Binding-site contacts:
Ligand atom NE2 contacts residue TYR325 of chain 1.Q at 3.5 Å.
Ligand atom C contacts residue ARG367 of chain 1.Q at 3.5 Å.
Ligand atom CG contacts residue PRO365 of chain 1.Q at 3.5 Å (hydrophobic).
Ligand atom CG contacts residue HIS176 of chain 1.Q at 3.6 Å.
Ligand atom CLE1 contacts residue THR173 of chain 1.Q at 3.2 Å.
Ligand atom CB contacts residue PRO365 of chain 1.Q at 3.5 Å (hydrophobic).
Ligand atom N contacts residue MET364 of chain 1.Q at 3.7 Å.
Ligand atom CA contacts residue GLY175 of chain 1.Q at 3.6 Å.
Ligand atom CB contacts residue GLY175 of chain 1.Q at 3.4 Å.
Ligand atom N contacts residue PRO365 of chain 1.Q at 3.0 Å (h-bond).
Ligand atom CA contacts residue PRO365 of chain 1.Q at 3.7 Å (hydrophobic).
Ligand atom CLE1 contacts residue GLY175 of chain 1.Q at 3.6 Å.
Ligand atom CB contacts residue MET364 of chain 1.Q at 3.7 Å (hydrophobic).
Ligand atom CLZ contacts residue PRO244 of chain 1.Q at 3.7 Å.
Ligand atom CD2 contacts residue ASN346 of chain 1.Q at 3.7 Å.
Ligand atom OE1 contacts residue MET364 of chain 1.Q at 3.0 Å (h-bond).
Ligand atom NE2 contacts residue MET366 of chain 1.Q at 3.5 Å.
Ligand atom CLZ contacts residue TYR246 of chain 1.Q at 3.6 Å.
Ligand atom CG contacts residue GLY175 of chain 1.Q at 3.7 Å.
Ligand atom O contacts residue MET366 of chain 1.Q at 3.3 Å.
Ligand atom CD2 contacts residue MET364 of chain 1.Q at 3.7 Å (hydrophobic).
Ligand atom O contacts residue ARG367 of chain 1.Q at 2.8 Å (salt-bridge).
Ligand atom CE2 contacts residue VAL249 of chain 1.Q at 3.5 Å (hydrophobic).
Ligand atom C contacts residue GLY175 of chain 1.Q at 3.6 Å.
Ligand atom CZ contacts residue PRO244 of chain 1.Q at 3.7 Å (hydrophobic).
Ligand atom CD1 contacts residue THR173 of chain 1.Q at 3.4 Å.
Ligand atom O contacts residue MET364 of chain 1.Q at 3.4 Å.
Ligand atom CZ contacts residue ASN346 of chain 1.Q at 3.5 Å.
Ligand atom OE1 contacts residue PRO365 of chain 1.Q at 3.5 Å (h-bond).
Ligand atom CLZ contacts residue VAL249 of chain 1.Q at 3.7 Å.
Ligand atom O contacts residue HIS176 of chain 1.Q at 3.6 Å.
Ligand atom O contacts residue VAL249 of chain 1.Q at 3.3 Å.
Ligand atom CD2 contacts residue VAL249 of chain 1.Q at 3.7 Å (hydrophobic).
Ligand atom CE2 contacts residue ASN346 of chain 1.Q at 3.5 Å.
Ligand atom CD1 contacts residue ARG177 of chain 1.Q at 3.7 Å.
Ligand atom C contacts residue MET364 of chain 1.Q at 3.7 Å (hydrophobic).
Ligand atom OD1 contacts residue HIS176 of chain 1.Q at 3.3 Å.
Ligand atom O contacts residue MET364 of chain 1.Q at 3.4 Å.
Ligand atom CA contacts residue GLY175 of chain 1.Q at 3.5 Å.
Ligand atom N contacts residue GLY175 of chain 1.Q at 2.7 Å (h-bond).

Sequence of chain 1.Q:
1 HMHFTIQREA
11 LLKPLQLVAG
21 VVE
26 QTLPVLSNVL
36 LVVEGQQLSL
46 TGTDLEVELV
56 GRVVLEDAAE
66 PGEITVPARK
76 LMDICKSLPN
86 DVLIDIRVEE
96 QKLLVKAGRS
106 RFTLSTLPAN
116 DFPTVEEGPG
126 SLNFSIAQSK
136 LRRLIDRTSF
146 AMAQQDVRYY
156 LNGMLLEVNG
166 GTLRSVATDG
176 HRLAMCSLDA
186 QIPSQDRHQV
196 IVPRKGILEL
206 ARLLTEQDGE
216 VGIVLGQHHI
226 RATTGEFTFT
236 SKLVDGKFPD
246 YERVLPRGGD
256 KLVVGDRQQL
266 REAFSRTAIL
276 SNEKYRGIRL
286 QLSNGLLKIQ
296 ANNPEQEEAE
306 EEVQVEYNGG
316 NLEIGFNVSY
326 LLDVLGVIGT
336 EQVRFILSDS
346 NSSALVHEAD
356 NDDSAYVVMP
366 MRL

A protein and the small-molecule ligand that binds it are described below.
Small molecule (SMILES): CC(=O)N[C@@H](CCC(N)=O)C(=O)N[C@@H](CC1CCCCC1)C(=O)N[C@@H](CC(=O)O)C(=O)N[C@@H](CC(C)C)C(=O)N[C@@H](Cc1ccc(Cl)c(Cl)c1)C(=O)O